Sequence of chain 1.M:
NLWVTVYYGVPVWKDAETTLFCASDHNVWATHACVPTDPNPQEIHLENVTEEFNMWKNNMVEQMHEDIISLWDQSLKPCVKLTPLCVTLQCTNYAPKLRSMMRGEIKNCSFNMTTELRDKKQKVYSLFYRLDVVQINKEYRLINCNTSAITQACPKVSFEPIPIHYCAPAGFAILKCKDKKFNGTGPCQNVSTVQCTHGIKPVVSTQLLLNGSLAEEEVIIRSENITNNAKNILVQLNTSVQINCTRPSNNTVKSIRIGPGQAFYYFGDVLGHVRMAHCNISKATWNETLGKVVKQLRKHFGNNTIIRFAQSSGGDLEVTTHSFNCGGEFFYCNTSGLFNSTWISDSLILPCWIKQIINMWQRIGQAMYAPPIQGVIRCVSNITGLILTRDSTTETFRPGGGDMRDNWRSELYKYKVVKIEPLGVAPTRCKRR

Binding-site contacts:
Ligand atom C1 contacts residue SER261 of chain 1.M at 4.0 Å.
Ligand atom O7 contacts residue ASN416 of chain 1.M at 3.4 Å (h-bond).
Ligand atom C5 contacts residue ASN416 of chain 1.M at 3.7 Å.
Ligand atom O5 contacts residue SER261 of chain 1.M at 3.6 Å (h-bond).
Ligand atom C8 contacts residue NAG1 of chain 1.Z at 3.5 Å.
Ligand atom C7 contacts residue ASN416 of chain 1.M at 3.3 Å.
Ligand atom C2 contacts residue ASN416 of chain 1.M at 2.4 Å.
Ligand atom C4 contacts residue ASN416 of chain 1.M at 4.2 Å.
Ligand atom C8 contacts residue ASN416 of chain 1.M at 4.1 Å.
Ligand atom C1 contacts residue ASN416 of chain 1.M at 1.4 Å.
Ligand atom N2 contacts residue ASN416 of chain 1.M at 2.9 Å (h-bond).
Ligand atom C3 contacts residue ASN416 of chain 1.M at 3.8 Å.
Ligand atom C8 contacts residue ASN232 of chain 1.M at 3.9 Å.
Ligand atom O5 contacts residue ASN416 of chain 1.M at 2.4 Å (h-bond).

A protein and the small-molecule ligand that binds it are described below.
Small molecule (SMILES): CC(=O)N[C@@H]1[C@@H](O)[C@H](O)[C@@H](CO)O[C@H]1O